A protein and the small-molecule ligand that binds it are described below.
Small molecule (SMILES): CC(C)C[C@@H](C=O)NC(=O)[C@H](CCCN=C(N)N)NC(=O)[C@H](CCC(N)=O)NC(=O)[C@H](Cc1ccc(O)cc1)NC(=O)[C@@H](N)CC(=O)O

Sequence of chain 1.C:
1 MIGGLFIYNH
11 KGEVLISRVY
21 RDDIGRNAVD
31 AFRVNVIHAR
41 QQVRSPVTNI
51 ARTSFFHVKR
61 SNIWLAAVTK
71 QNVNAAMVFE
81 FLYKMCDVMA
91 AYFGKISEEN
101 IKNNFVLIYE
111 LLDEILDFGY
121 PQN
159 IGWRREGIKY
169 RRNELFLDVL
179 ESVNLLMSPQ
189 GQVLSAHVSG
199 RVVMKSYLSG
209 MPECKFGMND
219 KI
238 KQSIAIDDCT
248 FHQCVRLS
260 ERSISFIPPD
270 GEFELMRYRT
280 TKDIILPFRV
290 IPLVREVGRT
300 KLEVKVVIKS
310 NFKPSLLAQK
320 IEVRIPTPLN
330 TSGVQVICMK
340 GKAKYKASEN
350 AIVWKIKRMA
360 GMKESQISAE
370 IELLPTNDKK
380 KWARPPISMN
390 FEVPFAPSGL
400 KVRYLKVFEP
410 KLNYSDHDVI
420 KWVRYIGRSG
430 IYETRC

Binding-site contacts:
Ligand atom CA contacts residue ARG423 of chain 1.C at 2.8 Å.
Ligand atom CD contacts residue LYS420 of chain 1.C at 4.0 Å.
Ligand atom O contacts residue TRP421 of chain 1.C at 3.7 Å.
Ligand atom C contacts residue ARG423 of chain 1.C at 2.9 Å.
Ligand atom O contacts residue TYR424 of chain 1.C at 3.9 Å.
Ligand atom CA contacts residue VAL422 of chain 1.C at 2.9 Å (hydrophobic).
Ligand atom CA contacts residue VAL422 of chain 1.C at 2.9 Å (hydrophobic).
Ligand atom OH contacts residue PHE174 of chain 1.C at 3.7 Å.
Ligand atom CZ contacts residue LEU175 of chain 1.C at 3.6 Å (hydrophobic).
Ligand atom N contacts residue ARG423 of chain 1.C at 4.0 Å.
Ligand atom O contacts residue VAL422 of chain 1.C at 3.9 Å.
Ligand atom CE1 contacts residue ASP176 of chain 1.C at 4.1 Å.
Ligand atom C contacts residue VAL422 of chain 1.C at 2.8 Å (hydrophobic).
Ligand atom CE1 contacts residue LEU175 of chain 1.C at 2.5 Å (hydrophobic).
Ligand atom CD1 contacts residue VAL422 of chain 1.C at 3.4 Å (hydrophobic).
Ligand atom CD1 contacts residue TRP421 of chain 1.C at 4.1 Å (hydrophobic).
Ligand atom C contacts residue LYS420 of chain 1.C at 4.1 Å.
Ligand atom N contacts residue LYS420 of chain 1.C at 3.2 Å (salt-bridge).
Ligand atom CD1 contacts residue ARG423 of chain 1.C at 3.1 Å.
Ligand atom CA contacts residue LYS420 of chain 1.C at 4.0 Å.
Ligand atom OH contacts residue ASP176 of chain 1.C at 4.0 Å.
Ligand atom O contacts residue VAL422 of chain 1.C at 2.6 Å (h-bond).
Ligand atom OH contacts residue LEU175 of chain 1.C at 3.8 Å.
Ligand atom CE1 contacts residue ARG423 of chain 1.C at 3.7 Å.
Ligand atom CZ contacts residue PHE174 of chain 1.C at 3.9 Å (hydrophobic).
Ligand atom CD1 contacts residue LEU175 of chain 1.C at 3.1 Å (hydrophobic).
Ligand atom CA contacts residue ARG423 of chain 1.C at 4.0 Å.
Ligand atom CB contacts residue VAL422 of chain 1.C at 3.7 Å (hydrophobic).
Ligand atom O contacts residue VAL422 of chain 1.C at 4.0 Å.
Ligand atom O contacts residue ARG423 of chain 1.C at 2.5 Å.
Ligand atom N contacts residue VAL422 of chain 1.C at 1.9 Å (h-bond).
Ligand atom CB contacts residue VAL422 of chain 1.C at 3.5 Å (hydrophobic).
Ligand atom N contacts residue ARG423 of chain 1.C at 3.0 Å.
Ligand atom C contacts residue ARG423 of chain 1.C at 4.0 Å.
Ligand atom CG contacts residue ARG423 of chain 1.C at 3.5 Å.
Ligand atom CB contacts residue ARG423 of chain 1.C at 3.7 Å.
Ligand atom CB contacts residue LYS420 of chain 1.C at 4.1 Å.
Ligand atom C contacts residue VAL422 of chain 1.C at 3.1 Å (hydrophobic).
Ligand atom CB contacts residue VAL422 of chain 1.C at 4.0 Å (hydrophobic).
Ligand atom NE contacts residue LYS420 of chain 1.C at 3.5 Å (salt-bridge).